Sequence of chain 60.F:
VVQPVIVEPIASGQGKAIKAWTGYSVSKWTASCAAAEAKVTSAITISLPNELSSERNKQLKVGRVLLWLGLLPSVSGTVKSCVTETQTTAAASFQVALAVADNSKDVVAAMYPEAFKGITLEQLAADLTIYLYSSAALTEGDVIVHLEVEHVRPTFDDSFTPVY

Sequence of chain 19.E:
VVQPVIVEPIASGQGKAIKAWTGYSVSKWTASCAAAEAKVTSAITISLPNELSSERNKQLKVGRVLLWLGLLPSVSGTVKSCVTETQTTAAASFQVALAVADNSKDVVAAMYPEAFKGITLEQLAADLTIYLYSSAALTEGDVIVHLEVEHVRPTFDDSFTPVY

Binding-site contacts:
Ligand atom C6 contacts residue TRP47 of chain 19.E at 3.9 Å (hydrophobic).
Ligand atom O4' contacts residue TRP47 of chain 19.E at 4.0 Å.
Ligand atom N9 contacts residue LYS143 of chain 19.E at 3.8 Å.
Ligand atom N6 contacts residue TRP47 of chain 19.E at 4.2 Å.
Ligand atom C8 contacts residue TRP47 of chain 19.E at 4.0 Å (hydrophobic).
Ligand atom C2' contacts residue GLU140 of chain 19.E at 3.5 Å.
Ligand atom C1' contacts residue LYS143 of chain 19.E at 4.0 Å.
Ligand atom C8 contacts residue LYS143 of chain 19.E at 2.8 Å.
Ligand atom OP1 contacts residue LYS45 of chain 60.F at 4.3 Å.
Ligand atom C1' contacts residue GLU140 of chain 19.E at 3.2 Å.
Ligand atom C5 contacts residue TRP47 of chain 19.E at 4.0 Å (hydrophobic).
Ligand atom N9 contacts residue GLU140 of chain 19.E at 4.1 Å.
Ligand atom C4 contacts residue TRP47 of chain 19.E at 3.9 Å (hydrophobic).
Ligand atom N7 contacts residue LYS143 of chain 19.E at 3.7 Å.
Ligand atom O4' contacts residue LYS143 of chain 19.E at 4.2 Å.
Ligand atom N1 contacts residue TRP47 of chain 19.E at 3.8 Å.
Ligand atom O4' contacts residue GLU140 of chain 19.E at 4.1 Å.
Ligand atom N7 contacts residue TRP47 of chain 19.E at 4.0 Å.
Ligand atom C2 contacts residue TRP47 of chain 19.E at 3.8 Å (hydrophobic).
Ligand atom N3 contacts residue TRP47 of chain 19.E at 3.9 Å.
Ligand atom N9 contacts residue TRP47 of chain 19.E at 4.0 Å.
Ligand atom C8 contacts residue GLU140 of chain 19.E at 4.1 Å.
Ligand atom O2' contacts residue GLU140 of chain 19.E at 3.0 Å (salt-bridge).
Ligand atom C1' contacts residue TRP47 of chain 19.E at 4.3 Å (hydrophobic).
Ligand atom C2' contacts residue LYS143 of chain 19.E at 4.5 Å.

A protein and the small-molecule ligand that binds it are described below.
Small molecule (SMILES): Nc1ncnc2c1ncn2[C@@H]1O[C@H](COP(=O)=O)[C@@H](O[P](=O)(O)OC[C@H]2O[C@@H](n3ccc(=O)[nH]c3=O)[C@H](O)[C@@H]2O)[C@H]1O